Sequence of chain 1.A:
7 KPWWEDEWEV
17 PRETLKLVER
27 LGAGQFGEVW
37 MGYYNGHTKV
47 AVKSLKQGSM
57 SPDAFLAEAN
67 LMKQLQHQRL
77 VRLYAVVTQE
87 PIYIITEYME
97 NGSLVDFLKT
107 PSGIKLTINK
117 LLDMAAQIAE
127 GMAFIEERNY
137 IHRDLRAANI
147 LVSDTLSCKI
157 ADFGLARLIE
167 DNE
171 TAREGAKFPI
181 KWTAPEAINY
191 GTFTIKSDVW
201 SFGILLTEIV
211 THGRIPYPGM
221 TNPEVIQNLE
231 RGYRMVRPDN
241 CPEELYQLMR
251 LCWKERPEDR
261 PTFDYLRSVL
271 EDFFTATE

A protein and the small-molecule ligand that binds it are described below.
Small molecule (SMILES): COc1cc(Nc2nc(NC(C)(C)CN)n3cnnc3c2C(N)=O)cc(OC)c1

Binding-site contacts:
Ligand atom C27 contacts residue GLY28 of chain 1.A at 4.0 Å.
Ligand atom C18 contacts residue ALA47 of chain 1.A at 4.2 Å (hydrophobic).
Ligand atom O19 contacts residue MET95 of chain 1.A at 3.6 Å (h-bond).
Ligand atom C1 contacts residue GLY98 of chain 1.A at 4.2 Å.
Ligand atom C6 contacts residue MET95 of chain 1.A at 3.6 Å (hydrophobic).
Ligand atom C4 contacts residue GLY98 of chain 1.A at 3.8 Å.
Ligand atom C17 contacts residue LEU147 of chain 1.A at 4.1 Å (hydrophobic).
Ligand atom C4 contacts residue LEU27 of chain 1.A at 4.0 Å (hydrophobic).
Ligand atom C10 contacts residue LEU27 of chain 1.A at 4.1 Å (hydrophobic).
Ligand atom N22 contacts residue VAL35 of chain 1.A at 4.3 Å.
Ligand atom C6 contacts residue GLY98 of chain 1.A at 3.6 Å.
Ligand atom C5 contacts residue LEU27 of chain 1.A at 3.7 Å (hydrophobic).
Ligand atom N11 contacts residue MET95 of chain 1.A at 3.8 Å.
Ligand atom N29 contacts residue LEU27 of chain 1.A at 3.6 Å (h-bond).
Ligand atom O7 contacts residue TYR94 of chain 1.A at 3.4 Å (h-bond).
Ligand atom N21 contacts residue VAL35 of chain 1.A at 4.2 Å.
Ligand atom C6 contacts residue LEU27 of chain 1.A at 4.0 Å (hydrophobic).
Ligand atom C8 contacts residue GLU96 of chain 1.A at 4.2 Å.
Ligand atom C6 contacts residue TYR94 of chain 1.A at 3.7 Å (hydrophobic).
Ligand atom C1 contacts residue GLU96 of chain 1.A at 3.9 Å.
Ligand atom N20 contacts residue ALA47 of chain 1.A at 3.5 Å.
Ligand atom C16 contacts residue LEU147 of chain 1.A at 4.4 Å (hydrophobic).
Ligand atom C12 contacts residue LEU27 of chain 1.A at 4.1 Å (hydrophobic).
Ligand atom N11 contacts residue GLY98 of chain 1.A at 3.3 Å.
Ligand atom N20 contacts residue LEU147 of chain 1.A at 3.5 Å.
Ligand atom C27 contacts residue LEU27 of chain 1.A at 3.4 Å (hydrophobic).
Ligand atom N20 contacts residue GLU93 of chain 1.A at 4.2 Å.
Ligand atom C6 contacts residue GLU96 of chain 1.A at 4.0 Å.
Ligand atom C12 contacts residue GLY98 of chain 1.A at 4.1 Å.
Ligand atom C5 contacts residue MET95 of chain 1.A at 4.2 Å (hydrophobic).
Ligand atom O19 contacts residue LEU147 of chain 1.A at 4.3 Å.
Ligand atom C18 contacts residue LEU147 of chain 1.A at 3.8 Å (hydrophobic).
Ligand atom C5 contacts residue GLY98 of chain 1.A at 3.3 Å.
Ligand atom C1 contacts residue TYR94 of chain 1.A at 3.8 Å (hydrophobic).
Ligand atom C26 contacts residue LEU27 of chain 1.A at 4.2 Å (hydrophobic).
Ligand atom C8 contacts residue TYR94 of chain 1.A at 3.6 Å (hydrophobic).
Ligand atom N13 contacts residue GLY98 of chain 1.A at 4.3 Å.
Ligand atom N11 contacts residue LEU27 of chain 1.A at 3.9 Å.
Ligand atom O19 contacts residue TYR94 of chain 1.A at 3.9 Å.
Ligand atom O7 contacts residue GLU96 of chain 1.A at 3.1 Å (salt-bridge).